Binding-site contacts:
Ligand atom N2 contacts residue ASN154 of chain 3.A at 3.6 Å.
Ligand atom O7 contacts residue ASN5 of chain 3.A at 3.4 Å (h-bond).
Ligand atom O5 contacts residue ASN154 of chain 3.A at 4.1 Å.
Ligand atom C3 contacts residue ASN5 of chain 3.A at 3.8 Å.
Ligand atom C8 contacts residue PHE3 of chain 3.A at 3.5 Å (hydrophobic).
Ligand atom O6 contacts residue GLN153 of chain 3.A at 4.1 Å.
Ligand atom C2 contacts residue ASN154 of chain 3.A at 4.1 Å.
Ligand atom N2 contacts residue PHE3 of chain 3.A at 4.4 Å.
Ligand atom N2 contacts residue ASN5 of chain 3.A at 2.8 Å (h-bond).
Ligand atom C3 contacts residue ASN154 of chain 3.A at 3.9 Å.
Ligand atom C5 contacts residue ASN154 of chain 3.A at 3.7 Å.
Ligand atom O4 contacts residue ASN154 of chain 3.A at 4.5 Å.
Ligand atom C1 contacts residue ASN5 of chain 3.A at 1.5 Å.
Ligand atom C5 contacts residue ASN5 of chain 3.A at 3.7 Å.
Ligand atom C7 contacts residue PHE3 of chain 3.A at 4.3 Å (hydrophobic).
Ligand atom C8 contacts residue GLU2 of chain 3.A at 4.3 Å.
Ligand atom O5 contacts residue ASN5 of chain 3.A at 2.4 Å (h-bond).
Ligand atom C2 contacts residue ASN5 of chain 3.A at 2.5 Å.
Ligand atom C1 contacts residue ASN154 of chain 3.A at 3.6 Å.
Ligand atom C4 contacts residue ASN154 of chain 3.A at 4.3 Å.
Ligand atom C7 contacts residue ASN5 of chain 3.A at 3.1 Å.
Ligand atom C4 contacts residue ASN5 of chain 3.A at 4.2 Å.
Ligand atom O6 contacts residue VAL228 of chain 3.A at 4.4 Å.
Ligand atom C8 contacts residue ASN5 of chain 3.A at 4.1 Å.

A protein and the small-molecule ligand that binds it are described below.
Small molecule (SMILES): CC(=O)N[C@@H]1[C@@H](O)[C@H](O)[C@@H](CO)O[C@H]1O

Sequence of chain 3.A:
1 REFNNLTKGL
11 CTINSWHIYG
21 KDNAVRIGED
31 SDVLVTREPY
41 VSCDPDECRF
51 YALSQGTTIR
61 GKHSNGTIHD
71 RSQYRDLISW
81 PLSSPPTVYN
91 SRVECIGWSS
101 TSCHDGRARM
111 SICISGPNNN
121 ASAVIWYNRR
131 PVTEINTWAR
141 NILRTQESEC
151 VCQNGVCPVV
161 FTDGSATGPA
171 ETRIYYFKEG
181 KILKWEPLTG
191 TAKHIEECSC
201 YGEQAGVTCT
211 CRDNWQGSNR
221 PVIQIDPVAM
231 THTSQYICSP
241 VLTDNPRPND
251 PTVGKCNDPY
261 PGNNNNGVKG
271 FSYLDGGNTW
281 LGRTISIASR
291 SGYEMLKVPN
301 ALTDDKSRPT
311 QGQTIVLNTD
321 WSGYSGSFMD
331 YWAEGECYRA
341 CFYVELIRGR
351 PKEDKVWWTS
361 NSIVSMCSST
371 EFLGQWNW